Binding-site contacts:
Ligand atom C6 contacts residue LEU404 of chain 1.D at 3.5 Å (hydrophobic).
Ligand atom N1 contacts residue CO31 of chain 1.JA at 3.1 Å (h-bond).
Ligand atom O4 contacts residue THR405 of chain 1.D at 3.4 Å.
Ligand atom C2 contacts residue LYS291 of chain 1.D at 3.6 Å.
Ligand atom C6 contacts residue THR403 of chain 1.D at 3.4 Å.
Ligand atom O4 contacts residue GLY406 of chain 1.D at 2.7 Å (h-bond).
Ligand atom C7 contacts residue GLY406 of chain 1.D at 3.7 Å.
Ligand atom O3 contacts residue LYS303 of chain 1.D at 3.1 Å (salt-bridge).
Ligand atom O3 contacts residue ASP376 of chain 1.D at 3.3 Å (salt-bridge).
Ligand atom O3 contacts residue MG1 of chain 1.MA at 3.1 Å.
Ligand atom O2 contacts residue LYS291 of chain 1.D at 3.3 Å (salt-bridge).
Ligand atom O2 contacts residue ASP296 of chain 1.D at 2.9 Å (salt-bridge).
Ligand atom O2 contacts residue CO31 of chain 1.JA at 2.6 Å (h-bond).
Ligand atom C3 contacts residue ASP376 of chain 1.D at 3.2 Å.
Ligand atom N2 contacts residue ZN1 of chain 1.KA at 2.4 Å.
Ligand atom N1 contacts residue ASP376 of chain 1.D at 3.6 Å (salt-bridge).
Ligand atom O2 contacts residue ASP376 of chain 1.D at 2.9 Å (salt-bridge).
Ligand atom C12 contacts residue PHE315 of chain 1.D at 3.7 Å (hydrophobic).
Ligand atom C3 contacts residue MG1 of chain 1.MA at 3.3 Å.
Ligand atom C2 contacts residue ASP376 of chain 1.D at 3.7 Å.
Ligand atom C13 contacts residue CO31 of chain 1.JA at 3.5 Å.
Ligand atom N2 contacts residue THR403 of chain 1.D at 3.3 Å (h-bond).
Ligand atom C10 contacts residue MET309 of chain 1.D at 3.3 Å (hydrophobic).
Ligand atom C13 contacts residue ARG380 of chain 1.D at 3.5 Å.
Ligand atom C2 contacts residue CO31 of chain 1.JA at 3.1 Å.
Ligand atom C3 contacts residue LEU404 of chain 1.D at 3.7 Å (hydrophobic).
Ligand atom C2 contacts residue LEU404 of chain 1.D at 3.3 Å (hydrophobic).
Ligand atom O2 contacts residue ZN1 of chain 1.KA at 2.3 Å.
Ligand atom N1 contacts residue LEU404 of chain 1.D at 3.2 Å (h-bond).
Ligand atom C1 contacts residue ZN1 of chain 1.KA at 3.2 Å.
Ligand atom C11 contacts residue PHE315 of chain 1.D at 3.4 Å (hydrophobic).
Ligand atom C8 contacts residue GLY406 of chain 1.D at 3.6 Å.
Ligand atom O2 contacts residue GLU378 of chain 1.D at 3.0 Å (salt-bridge).
Ligand atom C2 contacts residue ZN1 of chain 1.KA at 3.1 Å.
Ligand atom N2 contacts residue ASP316 of chain 1.D at 2.7 Å (salt-bridge).
Ligand atom N2 contacts residue ASP296 of chain 1.D at 3.4 Å (salt-bridge).
Ligand atom C2 contacts residue MG1 of chain 1.MA at 3.1 Å.
Ligand atom C16 contacts residue ARG380 of chain 1.D at 3.3 Å.
Ligand atom N2 contacts residue LYS291 of chain 1.D at 3.4 Å (salt-bridge).
Ligand atom O2 contacts residue MG1 of chain 1.MA at 2.0 Å.

The small molecule below binds the protein below.
Small molecule (SMILES): CC(C)C[C@H](NC(=O)[C@@H](O)[C@H](N)Cc1ccccc1)C(=O)O

Sequence of chain 1.D:
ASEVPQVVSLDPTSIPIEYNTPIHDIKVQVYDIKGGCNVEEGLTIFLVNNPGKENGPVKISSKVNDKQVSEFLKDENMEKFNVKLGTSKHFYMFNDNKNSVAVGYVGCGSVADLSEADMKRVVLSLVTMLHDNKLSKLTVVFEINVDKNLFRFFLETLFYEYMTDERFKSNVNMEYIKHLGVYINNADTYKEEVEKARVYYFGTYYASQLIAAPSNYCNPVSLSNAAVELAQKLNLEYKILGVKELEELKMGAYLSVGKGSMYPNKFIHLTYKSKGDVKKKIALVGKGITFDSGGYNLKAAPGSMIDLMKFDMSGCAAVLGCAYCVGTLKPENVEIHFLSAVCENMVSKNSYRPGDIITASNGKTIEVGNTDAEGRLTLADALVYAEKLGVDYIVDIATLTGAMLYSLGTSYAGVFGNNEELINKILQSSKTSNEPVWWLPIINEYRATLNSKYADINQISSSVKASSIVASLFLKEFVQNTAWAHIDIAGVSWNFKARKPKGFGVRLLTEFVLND